Sequence of chain 1.J:
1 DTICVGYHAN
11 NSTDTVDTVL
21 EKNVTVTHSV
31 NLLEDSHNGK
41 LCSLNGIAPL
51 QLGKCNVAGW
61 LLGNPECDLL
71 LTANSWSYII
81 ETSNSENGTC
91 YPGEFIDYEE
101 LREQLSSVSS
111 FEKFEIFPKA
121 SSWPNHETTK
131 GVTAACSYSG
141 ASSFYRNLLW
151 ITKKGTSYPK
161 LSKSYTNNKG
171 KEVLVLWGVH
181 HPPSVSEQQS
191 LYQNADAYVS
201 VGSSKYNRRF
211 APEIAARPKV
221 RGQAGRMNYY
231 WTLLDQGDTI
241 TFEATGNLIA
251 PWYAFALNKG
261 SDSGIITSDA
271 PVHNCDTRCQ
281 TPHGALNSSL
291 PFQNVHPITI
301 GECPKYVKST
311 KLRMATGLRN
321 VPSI

A small-molecule ligand and the protein it binds are described below.
Small molecule (SMILES): CC(=O)N[C@H]1[C@H](O[C@H]2[C@H](O)[C@@H](NC(C)=O)CO[C@@H]2CO)O[C@H](CO)[C@@H](O)[C@@H]1O

Binding-site contacts:
Ligand atom C2 contacts residue ASN11 of chain 1.J at 2.5 Å.
Ligand atom C3 contacts residue ASN11 of chain 1.J at 3.8 Å.
Ligand atom O5 contacts residue ASN11 of chain 1.J at 2.4 Å (h-bond).
Ligand atom O7 contacts residue ASN11 of chain 1.J at 4.5 Å.
Ligand atom N2 contacts residue ASN11 of chain 1.J at 2.9 Å (h-bond).
Ligand atom C4 contacts residue ASN11 of chain 1.J at 4.3 Å.
Ligand atom C1 contacts residue ASN11 of chain 1.J at 1.4 Å.
Ligand atom C5 contacts residue ASN11 of chain 1.J at 3.7 Å.
Ligand atom C7 contacts residue ASN11 of chain 1.J at 3.9 Å.